Binding-site contacts:
Ligand atom C3 contacts residue HIS118 of chain 1.A at 3.8 Å.
Ligand atom O4 contacts residue ASP100 of chain 1.A at 2.6 Å (salt-bridge).
Ligand atom O5 contacts residue LYS103 of chain 1.A at 3.7 Å.
Ligand atom C6 contacts residue CYS113 of chain 1.A at 4.4 Å (hydrophobic).
Ligand atom C6 contacts residue TRP115 of chain 1.A at 3.9 Å (hydrophobic).
Ligand atom O4 contacts residue ILE102 of chain 1.A at 3.5 Å.
Ligand atom C4 contacts residue ASP100 of chain 1.A at 3.2 Å.
Ligand atom C6 contacts residue ILE102 of chain 1.A at 3.8 Å (hydrophobic).
Ligand atom O6 contacts residue ILE102 of chain 1.A at 4.3 Å.
Ligand atom C8 contacts residue HIS118 of chain 1.A at 3.4 Å.
Ligand atom C6 contacts residue LYS103 of chain 1.A at 3.8 Å.
Ligand atom O3 contacts residue GLN123 of chain 1.A at 4.3 Å.
Ligand atom O3 contacts residue TRP115 of chain 1.A at 4.0 Å.
Ligand atom C2 contacts residue HIS118 of chain 1.A at 4.3 Å.
Ligand atom O4 contacts residue LYS103 of chain 1.A at 2.9 Å (salt-bridge).
Ligand atom O6 contacts residue LYS103 of chain 1.A at 4.2 Å.
Ligand atom C3 contacts residue ASP100 of chain 1.A at 3.5 Å.
Ligand atom C2 contacts residue ASN122 of chain 1.A at 4.3 Å.
Ligand atom N2 contacts residue HIS118 of chain 1.A at 3.7 Å.
Ligand atom O4 contacts residue SER104 of chain 1.A at 4.3 Å.
Ligand atom O7 contacts residue HIS118 of chain 1.A at 3.7 Å.
Ligand atom C5 contacts residue TRP115 of chain 1.A at 3.8 Å (hydrophobic).
Ligand atom C4 contacts residue ASN122 of chain 1.A at 4.2 Å.
Ligand atom O4 contacts residue ASN122 of chain 1.A at 3.5 Å (h-bond).
Ligand atom O7 contacts residue SER104 of chain 1.A at 4.1 Å.
Ligand atom C4 contacts residue TRP115 of chain 1.A at 3.9 Å (hydrophobic).
Ligand atom O4 contacts residue CYS113 of chain 1.A at 4.5 Å.
Ligand atom C3 contacts residue TRP115 of chain 1.A at 3.8 Å (hydrophobic).
Ligand atom O3 contacts residue ASN122 of chain 1.A at 3.0 Å (h-bond).
Ligand atom C7 contacts residue HIS118 of chain 1.A at 3.4 Å.
Ligand atom O6 contacts residue TRP115 of chain 1.A at 3.8 Å.
Ligand atom C3 contacts residue ASN122 of chain 1.A at 4.0 Å.
Ligand atom C4 contacts residue CYS113 of chain 1.A at 4.4 Å (hydrophobic).
Ligand atom O3 contacts residue ASP100 of chain 1.A at 2.5 Å (salt-bridge).
Ligand atom O4 contacts residue ILE101 of chain 1.A at 3.5 Å (h-bond).
Ligand atom O7 contacts residue ASN122 of chain 1.A at 3.8 Å.
Ligand atom C5 contacts residue LYS103 of chain 1.A at 4.0 Å.
Ligand atom C4 contacts residue LYS103 of chain 1.A at 4.0 Å.
Ligand atom O1 contacts residue LYS103 of chain 1.A at 4.0 Å.
Ligand atom O3 contacts residue HIS118 of chain 1.A at 2.8 Å (h-bond).

A protein and the small-molecule ligand that binds it are described below.
Small molecule (SMILES): CC(=O)N[C@@H]1[C@@H](O)[C@@H](O)[C@@H](CO)O[C@H]1O

Sequence of chain 1.A:
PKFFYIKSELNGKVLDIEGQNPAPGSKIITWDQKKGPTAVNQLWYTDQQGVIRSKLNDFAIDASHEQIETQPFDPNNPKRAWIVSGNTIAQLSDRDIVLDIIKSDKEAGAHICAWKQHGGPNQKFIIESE